Sequence of chain 1.E:
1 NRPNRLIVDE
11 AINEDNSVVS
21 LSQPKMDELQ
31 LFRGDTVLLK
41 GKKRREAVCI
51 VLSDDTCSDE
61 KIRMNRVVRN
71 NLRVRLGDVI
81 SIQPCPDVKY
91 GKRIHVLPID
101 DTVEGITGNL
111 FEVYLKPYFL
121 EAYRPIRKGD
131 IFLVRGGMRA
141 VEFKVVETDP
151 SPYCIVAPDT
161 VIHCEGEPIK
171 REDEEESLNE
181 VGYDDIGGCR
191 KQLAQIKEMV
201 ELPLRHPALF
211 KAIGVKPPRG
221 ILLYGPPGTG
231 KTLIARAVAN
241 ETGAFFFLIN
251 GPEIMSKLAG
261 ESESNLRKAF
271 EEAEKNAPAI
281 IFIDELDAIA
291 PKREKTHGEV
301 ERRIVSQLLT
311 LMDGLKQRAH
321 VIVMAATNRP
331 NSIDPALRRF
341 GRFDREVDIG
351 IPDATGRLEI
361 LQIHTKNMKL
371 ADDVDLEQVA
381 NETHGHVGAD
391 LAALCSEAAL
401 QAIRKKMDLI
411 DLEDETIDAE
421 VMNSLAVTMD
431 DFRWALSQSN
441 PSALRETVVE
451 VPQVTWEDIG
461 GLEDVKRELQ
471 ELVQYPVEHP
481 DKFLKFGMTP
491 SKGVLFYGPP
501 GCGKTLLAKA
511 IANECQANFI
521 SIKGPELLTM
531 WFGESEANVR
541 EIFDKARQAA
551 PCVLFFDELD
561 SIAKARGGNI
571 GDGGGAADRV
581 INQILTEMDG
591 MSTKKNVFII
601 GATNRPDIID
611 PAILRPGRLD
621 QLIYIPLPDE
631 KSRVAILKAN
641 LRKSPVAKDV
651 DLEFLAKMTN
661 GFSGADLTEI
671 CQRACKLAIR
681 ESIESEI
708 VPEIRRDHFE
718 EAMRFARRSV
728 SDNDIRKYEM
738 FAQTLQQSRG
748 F

Binding-site contacts:
Ligand atom C13 contacts residue LEU506 of chain 1.E at 3.2 Å (hydrophobic).
Ligand atom C05 contacts residue GLY501 of chain 1.E at 3.9 Å.
Ligand atom C02 contacts residue GLY664 of chain 1.E at 3.9 Å.
Ligand atom N14 contacts residue LEU506 of chain 1.E at 3.4 Å.
Ligand atom N31 contacts residue ALA665 of chain 1.E at 3.0 Å (h-bond).
Ligand atom C21 contacts residue GLY503 of chain 1.E at 4.1 Å.
Ligand atom C05 contacts residue CYS502 of chain 1.E at 3.8 Å (hydrophobic).
Ligand atom O26 contacts residue ASP458 of chain 1.E at 3.5 Å (salt-bridge).
Ligand atom C15 contacts residue LEU506 of chain 1.E at 3.1 Å (hydrophobic).
Ligand atom C09 contacts residue THR668 of chain 1.E at 3.6 Å.
Ligand atom C04 contacts residue GLY503 of chain 1.E at 3.6 Å.
Ligand atom C02 contacts residue ALA665 of chain 1.E at 3.7 Å (hydrophobic).
Ligand atom C25 contacts residue ILE459 of chain 1.E at 4.0 Å (hydrophobic).
Ligand atom C29 contacts residue LEU506 of chain 1.E at 2.3 Å (hydrophobic).
Ligand atom C27 contacts residue LEU506 of chain 1.E at 3.6 Å (hydrophobic).
Ligand atom C05 contacts residue GLY503 of chain 1.E at 3.1 Å.
Ligand atom C08 contacts residue THR668 of chain 1.E at 4.0 Å.
Ligand atom O26 contacts residue LEU506 of chain 1.E at 4.1 Å.
Ligand atom C06 contacts residue GLY503 of chain 1.E at 3.9 Å.
Ligand atom C27 contacts residue VAL454 of chain 1.E at 3.0 Å (hydrophobic).
Ligand atom C23 contacts residue LEU506 of chain 1.E at 3.6 Å (hydrophobic).
Ligand atom C22 contacts residue GLY503 of chain 1.E at 3.6 Å.
Ligand atom O26 contacts residue VAL454 of chain 1.E at 3.6 Å.
Ligand atom N30 contacts residue LEU506 of chain 1.E at 2.7 Å.
Ligand atom O01 contacts residue ALA665 of chain 1.E at 4.1 Å.
Ligand atom N16 contacts residue ILE636 of chain 1.E at 3.7 Å.
Ligand atom C24 contacts residue LEU506 of chain 1.E at 2.6 Å (hydrophobic).
Ligand atom N31 contacts residue GLY664 of chain 1.E at 3.6 Å.
Ligand atom C04 contacts residue GLY664 of chain 1.E at 3.9 Å.
Ligand atom C04 contacts residue GLY501 of chain 1.E at 3.3 Å.
Ligand atom C22 contacts residue CYS502 of chain 1.E at 3.7 Å (hydrophobic).
Ligand atom C27 contacts residue ASP458 of chain 1.E at 4.0 Å.
Ligand atom N31 contacts residue GLY501 of chain 1.E at 3.3 Å (h-bond).
Ligand atom C03 contacts residue GLY664 of chain 1.E at 4.1 Å.
Ligand atom C17 contacts residue ILE459 of chain 1.E at 3.6 Å (hydrophobic).
Ligand atom C25 contacts residue LEU506 of chain 1.E at 3.4 Å (hydrophobic).
Ligand atom C20 contacts residue CYS502 of chain 1.E at 4.1 Å (hydrophobic).
Ligand atom C21 contacts residue CYS502 of chain 1.E at 3.1 Å (hydrophobic).
Ligand atom C28 contacts residue LEU506 of chain 1.E at 2.9 Å (hydrophobic).
Ligand atom C28 contacts residue VAL454 of chain 1.E at 4.2 Å (hydrophobic).

This small molecule binds to this protein.
Small molecule (SMILES): Cc1cc2c(C(N)=O)cccc2n1-c1nc2c(c(NCc3ccccc3)n1)COCC2